A small-molecule ligand and the protein it binds are described below.
Small molecule (SMILES): C[N+](C)(C)CCOP(=O)(O)O

Sequence of chain 1.H:
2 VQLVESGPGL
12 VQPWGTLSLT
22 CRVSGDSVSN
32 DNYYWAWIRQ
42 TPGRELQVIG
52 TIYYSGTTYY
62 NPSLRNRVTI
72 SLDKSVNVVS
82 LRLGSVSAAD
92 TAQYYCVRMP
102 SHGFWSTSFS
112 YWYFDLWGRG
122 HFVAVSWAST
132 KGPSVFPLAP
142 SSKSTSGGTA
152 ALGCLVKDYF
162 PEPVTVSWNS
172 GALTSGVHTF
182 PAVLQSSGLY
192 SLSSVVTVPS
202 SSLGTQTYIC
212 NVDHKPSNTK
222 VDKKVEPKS

Sequence of chain 1.I:
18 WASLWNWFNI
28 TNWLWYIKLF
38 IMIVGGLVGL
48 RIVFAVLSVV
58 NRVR

Binding-site contacts:
Ligand atom P1 contacts residue PHE105 of chain 1.H at 4.4 Å.
Ligand atom C4 contacts residue TYR54 of chain 1.H at 3.4 Å (hydrophobic).
Ligand atom C4 contacts residue TYR35 of chain 1.H at 4.2 Å (hydrophobic).
Ligand atom N1 contacts residue TYR54 of chain 1.H at 4.5 Å.
Ligand atom C2 contacts residue TYR54 of chain 1.H at 4.4 Å (hydrophobic).
Ligand atom O4 contacts residue PHE105 of chain 1.H at 3.5 Å.
Ligand atom C5 contacts residue TRP24 of chain 1.I at 3.4 Å (hydrophobic).
Ligand atom C5 contacts residue TYR35 of chain 1.H at 4.1 Å (hydrophobic).
Ligand atom O2 contacts residue TRP24 of chain 1.I at 4.1 Å.
Ligand atom C1 contacts residue TRP24 of chain 1.I at 4.2 Å (hydrophobic).
Ligand atom C2 contacts residue TRP24 of chain 1.I at 4.4 Å (hydrophobic).
Ligand atom O3 contacts residue GLY104 of chain 1.H at 4.1 Å.
Ligand atom O3 contacts residue PHE105 of chain 1.H at 3.5 Å (h-bond).
Ligand atom O4 contacts residue TRP24 of chain 1.I at 3.9 Å.